The small molecule below binds the protein below.
Small molecule (SMILES): O=S(=O)(O)c1cccc2cccc(Nc3ccccc3)c12

Sequence of chain 1.S:
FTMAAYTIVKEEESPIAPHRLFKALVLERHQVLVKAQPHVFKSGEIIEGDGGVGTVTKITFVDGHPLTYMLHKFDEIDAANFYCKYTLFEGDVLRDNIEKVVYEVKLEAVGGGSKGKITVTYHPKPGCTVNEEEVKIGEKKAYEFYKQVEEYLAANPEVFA

Binding-site contacts:
Ligand atom C15 contacts residue LEU23 of chain 1.S at 3.8 Å (hydrophobic).
Ligand atom O2 contacts residue ILE120 of chain 1.S at 2.9 Å.
Ligand atom O2 contacts residue LYS12 of chain 1.S at 2.8 Å.
Ligand atom C14 contacts residue GLY118 of chain 1.S at 4.0 Å.
Ligand atom C16 contacts residue ILE120 of chain 1.S at 3.6 Å (hydrophobic).
Ligand atom C8 contacts residue ALA144 of chain 1.S at 4.0 Å (hydrophobic).
Ligand atom C14 contacts residue LEU23 of chain 1.S at 3.9 Å (hydrophobic).
Ligand atom O1 contacts residue TYR145 of chain 1.S at 3.9 Å.
Ligand atom N contacts residue ILE120 of chain 1.S at 3.9 Å.
Ligand atom C9 contacts residue ILE120 of chain 1.S at 3.9 Å (hydrophobic).
Ligand atom C7 contacts residue ARG31 of chain 1.S at 4.1 Å.
Ligand atom C3 contacts residue VAL107 of chain 1.S at 3.7 Å (hydrophobic).
Ligand atom C5 contacts residue ILE120 of chain 1.S at 4.0 Å (hydrophobic).
Ligand atom C2 contacts residue LEU27 of chain 1.S at 3.4 Å (hydrophobic).
Ligand atom C4 contacts residue LEU27 of chain 1.S at 3.8 Å (hydrophobic).
Ligand atom C16 contacts residue LEU109 of chain 1.S at 3.9 Å (hydrophobic).
Ligand atom C12 contacts residue GLU14 of chain 1.S at 3.3 Å.
Ligand atom O3 contacts residue LYS12 of chain 1.S at 2.6 Å (salt-bridge).
Ligand atom C13 contacts residue GLU14 of chain 1.S at 3.2 Å.
Ligand atom C12 contacts residue TYR148 of chain 1.S at 3.6 Å (hydrophobic).
Ligand atom O1 contacts residue TYR148 of chain 1.S at 3.1 Å.
Ligand atom C13 contacts residue TYR148 of chain 1.S at 3.9 Å (hydrophobic).
Ligand atom C1 contacts residue ILE120 of chain 1.S at 4.0 Å (hydrophobic).
Ligand atom O1 contacts residue LYS12 of chain 1.S at 4.0 Å.
Ligand atom C11 contacts residue ILE120 of chain 1.S at 3.8 Å (hydrophobic).
Ligand atom C3 contacts residue LEU27 of chain 1.S at 3.5 Å (hydrophobic).
Ligand atom N contacts residue TYR148 of chain 1.S at 3.9 Å.
Ligand atom C6 contacts residue TYR88 of chain 1.S at 3.7 Å (hydrophobic).
Ligand atom C13 contacts residue GLU15 of chain 1.S at 3.9 Å.
Ligand atom C11 contacts residue GLU14 of chain 1.S at 4.0 Å.
Ligand atom C4 contacts residue VAL107 of chain 1.S at 3.8 Å (hydrophobic).
Ligand atom C1 contacts residue LEU27 of chain 1.S at 3.9 Å (hydrophobic).
Ligand atom S contacts residue LYS12 of chain 1.S at 3.3 Å (salt-bridge).
Ligand atom C15 contacts residue LEU109 of chain 1.S at 3.6 Å (hydrophobic).
Ligand atom O2 contacts residue GLU14 of chain 1.S at 3.5 Å.
Ligand atom C14 contacts residue GLU14 of chain 1.S at 3.7 Å.
Ligand atom C13 contacts residue LEU23 of chain 1.S at 4.1 Å (hydrophobic).
Ligand atom C10 contacts residue ILE120 of chain 1.S at 3.7 Å (hydrophobic).
Ligand atom O3 contacts residue TYR145 of chain 1.S at 3.6 Å.
Ligand atom C16 contacts residue LEU23 of chain 1.S at 4.0 Å (hydrophobic).